The small molecule below binds the protein below.
Small molecule (SMILES): Nc1ncnc2c1ncn2[C@@H]1O[C@H](COO[C@@H]2C[C@@H](CO[P](=O)(O)O[C@H]3[C@@H](O)[C@H](n4cnc5c(N)ncnc54)O[C@@H]3COP(=O)=O)O[C@H]2n2ccc(=O)[nH]c2=O)[C@@H](OOP(O)OC[C@H]2O[C@@H](n3ccc(=O)[nH]c3=O)[C@H](O)[C@@H]2O)[C@H]1O.Op1oo1

Binding-site contacts:
Ligand atom C2 contacts residue TRP47 of chain 5.D at 4.2 Å (hydrophobic).
Ligand atom O4' contacts residue LYS143 of chain 5.D at 4.1 Å.
Ligand atom O4' contacts residue TRP47 of chain 5.D at 4.1 Å.
Ligand atom N6 contacts residue TYR50 of chain 5.D at 4.2 Å.
Ligand atom N1 contacts residue TRP47 of chain 5.D at 4.3 Å.
Ligand atom OP2 contacts residue VAL178 of chain 5.E at 4.5 Å.
Ligand atom C5' contacts residue VAL178 of chain 5.E at 4.5 Å (hydrophobic).
Ligand atom C6 contacts residue THR48 of chain 5.D at 4.2 Å.
Ligand atom C8 contacts residue TRP47 of chain 5.D at 3.8 Å (hydrophobic).
Ligand atom C4 contacts residue TRP47 of chain 5.D at 3.9 Å (hydrophobic).
Ligand atom N3 contacts residue TRP47 of chain 5.D at 4.1 Å.
Ligand atom N6 contacts residue THR48 of chain 5.D at 3.3 Å (h-bond).
Ligand atom C6 contacts residue TRP47 of chain 5.D at 3.9 Å (hydrophobic).
Ligand atom OP2 contacts residue GLY49 of chain 5.E at 4.2 Å.
Ligand atom C1' contacts residue TRP47 of chain 5.D at 4.3 Å (hydrophobic).
Ligand atom N7 contacts residue TRP47 of chain 5.D at 3.7 Å.
Ligand atom C5 contacts residue TRP47 of chain 5.D at 3.8 Å (hydrophobic).
Ligand atom N6 contacts residue TRP47 of chain 5.D at 3.8 Å.
Ligand atom N1 contacts residue THR48 of chain 5.D at 4.0 Å.
Ligand atom N9 contacts residue TRP47 of chain 5.D at 3.9 Å.

Sequence of chain 5.E:
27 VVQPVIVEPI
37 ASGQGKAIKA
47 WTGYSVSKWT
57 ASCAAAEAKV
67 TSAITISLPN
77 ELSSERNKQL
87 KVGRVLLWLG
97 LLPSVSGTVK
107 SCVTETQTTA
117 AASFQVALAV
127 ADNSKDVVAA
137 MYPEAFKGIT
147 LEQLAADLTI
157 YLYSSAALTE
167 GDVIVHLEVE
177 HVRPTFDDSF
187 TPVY

Sequence of chain 5.D:
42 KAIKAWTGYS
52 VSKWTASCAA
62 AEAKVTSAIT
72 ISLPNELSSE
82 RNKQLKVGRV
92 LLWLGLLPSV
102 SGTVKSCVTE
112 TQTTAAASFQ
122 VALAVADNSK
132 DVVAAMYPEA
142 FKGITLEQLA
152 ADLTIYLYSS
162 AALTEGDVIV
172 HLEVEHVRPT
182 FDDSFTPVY